A small-molecule ligand and the protein it binds are described below.
Small molecule (SMILES): C[C@H](NC(=O)[C@H](CCC(=O)O)NC(=O)[C@H](CC1=NC=NC1)NC(=O)[C@H](CCCN=C(N)N)NC(=O)[C@H](Cc1ccccc1)NC(=O)[C@@H](N)CCC(=O)O)C(=O)O

Sequence of chain 1.A:
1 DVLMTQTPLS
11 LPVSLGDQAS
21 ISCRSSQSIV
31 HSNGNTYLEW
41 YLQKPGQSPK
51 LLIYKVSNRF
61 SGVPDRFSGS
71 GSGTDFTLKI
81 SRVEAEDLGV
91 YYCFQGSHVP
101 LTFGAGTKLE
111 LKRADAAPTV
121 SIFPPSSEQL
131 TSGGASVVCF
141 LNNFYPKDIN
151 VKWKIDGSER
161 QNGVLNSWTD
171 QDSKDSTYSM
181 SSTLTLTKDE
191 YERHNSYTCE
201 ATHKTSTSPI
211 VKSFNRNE

Sequence of chain 1.B:
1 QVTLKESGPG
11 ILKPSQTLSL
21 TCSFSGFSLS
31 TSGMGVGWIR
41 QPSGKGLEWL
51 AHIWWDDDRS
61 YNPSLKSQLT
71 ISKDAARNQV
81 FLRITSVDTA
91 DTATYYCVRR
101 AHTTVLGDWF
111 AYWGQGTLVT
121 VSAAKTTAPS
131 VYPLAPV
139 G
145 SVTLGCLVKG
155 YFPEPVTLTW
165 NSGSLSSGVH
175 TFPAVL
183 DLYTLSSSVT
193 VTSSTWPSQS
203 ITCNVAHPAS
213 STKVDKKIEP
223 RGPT

Binding-site contacts:
Ligand atom CB contacts residue ASN33 of chain 1.A at 3.6 Å.
Ligand atom NH2 contacts residue ASP56 of chain 1.B at 2.9 Å (salt-bridge).
Ligand atom NE contacts residue HIS102 of chain 1.B at 3.2 Å (h-bond).
Ligand atom CA contacts residue HIS102 of chain 1.B at 3.5 Å.
Ligand atom CZ contacts residue HIS102 of chain 1.B at 3.2 Å.
Ligand atom OE1 contacts residue THR103 of chain 1.B at 3.3 Å.
Ligand atom NH2 contacts residue HIS102 of chain 1.B at 3.4 Å (h-bond).
Ligand atom O contacts residue HIS31 of chain 1.A at 3.3 Å (h-bond).
Ligand atom CD1 contacts residue SER60 of chain 1.B at 3.7 Å.
Ligand atom N contacts residue SER97 of chain 1.A at 3.3 Å (h-bond).
Ligand atom CA contacts residue HIS102 of chain 1.B at 3.6 Å.
Ligand atom N contacts residue HIS102 of chain 1.B at 2.7 Å (h-bond).
Ligand atom CG contacts residue TYR37 of chain 1.A at 3.6 Å (hydrophobic).
Ligand atom OE2 contacts residue HIS102 of chain 1.B at 3.1 Å.
Ligand atom C contacts residue HIS102 of chain 1.B at 3.5 Å.
Ligand atom CD2 contacts residue GLY96 of chain 1.A at 3.6 Å.
Ligand atom CG contacts residue HIS102 of chain 1.B at 3.5 Å.
Ligand atom ND1 contacts residue ASP108 of chain 1.B at 2.8 Å (salt-bridge).
Ligand atom CZ contacts residue ASP56 of chain 1.B at 3.5 Å.
Ligand atom CB contacts residue HIS31 of chain 1.A at 3.7 Å.
Ligand atom O contacts residue HIS102 of chain 1.B at 3.3 Å.
Ligand atom NH1 contacts residue ASP58 of chain 1.B at 3.5 Å.
Ligand atom CD2 contacts residue GLY96 of chain 1.A at 3.6 Å.
Ligand atom CD2 contacts residue HIS31 of chain 1.A at 3.5 Å.
Ligand atom CD contacts residue HIS102 of chain 1.B at 3.6 Å.
Ligand atom C contacts residue HIS102 of chain 1.B at 3.7 Å.
Ligand atom NH1 contacts residue TRP54 of chain 1.B at 3.3 Å.
Ligand atom NH1 contacts residue ASP56 of chain 1.B at 2.5 Å (salt-bridge).
Ligand atom CE1 contacts residue TYR37 of chain 1.A at 3.7 Å (hydrophobic).
Ligand atom OE2 contacts residue HIS98 of chain 1.A at 2.9 Å (h-bond).
Ligand atom CZ contacts residue TRP54 of chain 1.B at 3.5 Å (hydrophobic).
Ligand atom CB contacts residue ASN33 of chain 1.A at 3.5 Å.
Ligand atom CB contacts residue TYR37 of chain 1.A at 3.4 Å (hydrophobic).
Ligand atom NE2 contacts residue GLY96 of chain 1.A at 2.6 Å (h-bond).
Ligand atom CE1 contacts residue ASP108 of chain 1.B at 3.2 Å.
Ligand atom CE1 contacts residue GLY96 of chain 1.A at 3.5 Å.
Ligand atom CB contacts residue HIS102 of chain 1.B at 3.4 Å.
Ligand atom CB contacts residue TRP54 of chain 1.B at 3.7 Å (hydrophobic).
Ligand atom CD contacts residue HIS102 of chain 1.B at 3.4 Å.
Ligand atom ND1 contacts residue TYR37 of chain 1.A at 3.2 Å.